Sequence of chain 1.A:
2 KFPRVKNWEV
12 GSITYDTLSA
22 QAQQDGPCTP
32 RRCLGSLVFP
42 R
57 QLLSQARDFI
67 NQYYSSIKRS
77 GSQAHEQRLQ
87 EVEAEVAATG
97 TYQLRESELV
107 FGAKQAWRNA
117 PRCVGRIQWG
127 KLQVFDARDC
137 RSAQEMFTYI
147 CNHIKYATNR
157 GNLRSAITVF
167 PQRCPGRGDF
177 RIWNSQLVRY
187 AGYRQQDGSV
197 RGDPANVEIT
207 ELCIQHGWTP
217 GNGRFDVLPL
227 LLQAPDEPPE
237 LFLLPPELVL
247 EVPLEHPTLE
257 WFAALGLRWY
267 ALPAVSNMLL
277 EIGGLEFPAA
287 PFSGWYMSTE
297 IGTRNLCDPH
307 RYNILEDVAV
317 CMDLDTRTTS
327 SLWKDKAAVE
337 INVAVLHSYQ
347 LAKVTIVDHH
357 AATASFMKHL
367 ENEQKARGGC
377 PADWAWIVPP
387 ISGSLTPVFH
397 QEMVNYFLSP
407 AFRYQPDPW

Binding-site contacts:
Ligand atom OH1 contacts residue GLY290 of chain 1.A at 3.6 Å.
Ligand atom N contacts residue GLU296 of chain 1.A at 3.3 Å (salt-bridge).
Ligand atom OH1 contacts residue HEM1 of chain 1.E at 3.6 Å.
Ligand atom CG contacts residue VAL271 of chain 1.A at 3.8 Å (hydrophobic).
Ligand atom CZ contacts residue HEM1 of chain 1.E at 3.8 Å.
Ligand atom O contacts residue GLN182 of chain 1.A at 2.8 Å (h-bond).
Ligand atom NH1 contacts residue HEM1 of chain 1.E at 4.1 Å.
Ligand atom CB contacts residue GLU296 of chain 1.A at 3.0 Å.
Ligand atom N contacts residue HEM1 of chain 1.E at 3.0 Å (h-bond).
Ligand atom NH2 contacts residue HEM1 of chain 1.E at 3.3 Å (h-bond).
Ligand atom CA contacts residue GLN182 of chain 1.A at 3.4 Å.
Ligand atom NH2 contacts residue PRO269 of chain 1.A at 4.0 Å.
Ligand atom OH1 contacts residue SER289 of chain 1.A at 4.0 Å.
Ligand atom CB contacts residue HEM1 of chain 1.E at 4.1 Å.
Ligand atom C contacts residue GLN182 of chain 1.A at 3.3 Å.
Ligand atom OXT contacts residue GLU296 of chain 1.A at 4.1 Å.
Ligand atom NE contacts residue HEM1 of chain 1.E at 3.8 Å.
Ligand atom O contacts residue TYR266 of chain 1.A at 3.6 Å (h-bond).
Ligand atom O contacts residue TYR292 of chain 1.A at 3.5 Å (h-bond).
Ligand atom OH1 contacts residue PRO269 of chain 1.A at 3.7 Å.
Ligand atom CG contacts residue GLU296 of chain 1.A at 3.8 Å.
Ligand atom O contacts residue ASN301 of chain 1.A at 3.8 Å.
Ligand atom OXT contacts residue TYR292 of chain 1.A at 2.8 Å.
Ligand atom CG contacts residue GLN182 of chain 1.A at 3.8 Å.
Ligand atom NH2 contacts residue TRP291 of chain 1.A at 3.3 Å (h-bond).
Ligand atom CA contacts residue HEM1 of chain 1.E at 4.0 Å.
Ligand atom C contacts residue ASN301 of chain 1.A at 3.7 Å.
Ligand atom CB contacts residue GLN182 of chain 1.A at 3.7 Å.
Ligand atom CZ contacts residue GLU296 of chain 1.A at 4.0 Å.
Ligand atom C contacts residue TYR292 of chain 1.A at 3.4 Å (hydrophobic).
Ligand atom CD contacts residue HEM1 of chain 1.E at 3.5 Å.
Ligand atom CB contacts residue TYR292 of chain 1.A at 3.8 Å (hydrophobic).
Ligand atom O contacts residue ARG185 of chain 1.A at 3.1 Å (salt-bridge).
Ligand atom NH2 contacts residue GLU296 of chain 1.A at 3.8 Å.
Ligand atom OXT contacts residue ASN301 of chain 1.A at 2.9 Å (h-bond).
Ligand atom NH1 contacts residue PRO269 of chain 1.A at 4.2 Å.
Ligand atom CG contacts residue HEM1 of chain 1.E at 3.9 Å.
Ligand atom NE contacts residue GLU296 of chain 1.A at 2.9 Å (salt-bridge).
Ligand atom CA contacts residue GLU296 of chain 1.A at 3.7 Å.
Ligand atom CD contacts residue GLU296 of chain 1.A at 3.4 Å.

A protein and the small-molecule ligand that binds it are described below.
Small molecule (SMILES): N=C(NO)NCCC[C@H](N)C(=O)O